The protein below binds the small molecule below.
Small molecule (SMILES): O=C(O)C[C@H]1NC(=O)NC1=O

Binding-site contacts:
Ligand atom CG contacts residue THR117 of chain 6.B at 3.7 Å.
Ligand atom O contacts residue SER77 of chain 6.B at 3.4 Å.
Ligand atom CAI contacts residue VAL148 of chain 6.B at 3.7 Å (hydrophobic).
Ligand atom OD2 contacts residue SER182 of chain 6.B at 2.6 Å (h-bond).
Ligand atom N contacts residue SER77 of chain 6.B at 3.6 Å (h-bond).
Ligand atom OD1 contacts residue GLY181 of chain 6.B at 3.4 Å (h-bond).
Ligand atom CA contacts residue SER77 of chain 6.B at 3.2 Å.
Ligand atom N contacts residue VAL148 of chain 6.B at 4.0 Å.
Ligand atom CG contacts residue GLY181 of chain 6.B at 3.6 Å.
Ligand atom OD1 contacts residue VAL148 of chain 6.B at 3.6 Å.
Ligand atom OAB contacts residue SER44 of chain 6.B at 3.8 Å.
Ligand atom OAB contacts residue ASN10 of chain 6.B at 3.0 Å (h-bond).
Ligand atom O contacts residue SER182 of chain 6.B at 3.6 Å.
Ligand atom OAB contacts residue VAL148 of chain 6.B at 3.4 Å.
Ligand atom OD1 contacts residue THR116 of chain 6.B at 3.5 Å (h-bond).
Ligand atom N contacts residue ILE45 of chain 6.B at 2.8 Å (h-bond).
Ligand atom CG contacts residue VAL148 of chain 6.B at 3.6 Å (hydrophobic).
Ligand atom CAI contacts residue ASN10 of chain 6.B at 3.9 Å.
Ligand atom NAF contacts residue SER77 of chain 6.B at 3.4 Å (h-bond).
Ligand atom C contacts residue GLY183 of chain 6.B at 3.9 Å.
Ligand atom OAB contacts residue ILE45 of chain 6.B at 2.9 Å (h-bond).
Ligand atom CA contacts residue ILE45 of chain 6.B at 3.9 Å (hydrophobic).
Ligand atom O contacts residue ALA76 of chain 6.B at 4.2 Å.
Ligand atom CG contacts residue SER182 of chain 6.B at 3.3 Å.
Ligand atom OD1 contacts residue SER182 of chain 6.B at 3.5 Å.
Ligand atom C contacts residue SER77 of chain 6.B at 3.1 Å.
Ligand atom OD1 contacts residue THR117 of chain 6.B at 2.6 Å (h-bond).
Ligand atom CB contacts residue ILE45 of chain 6.B at 4.3 Å (hydrophobic).
Ligand atom O contacts residue PHE78 of chain 6.B at 2.8 Å (h-bond).
Ligand atom NAF contacts residue MET15 of chain 6.B at 4.2 Å.
Ligand atom CA contacts residue PHE78 of chain 6.B at 3.6 Å (hydrophobic).
Ligand atom CB contacts residue GLY181 of chain 6.B at 3.6 Å.
Ligand atom OD2 contacts residue VAL148 of chain 6.B at 3.3 Å.
Ligand atom C contacts residue PHE78 of chain 6.B at 3.5 Å (hydrophobic).
Ligand atom CAI contacts residue ILE45 of chain 6.B at 3.7 Å (hydrophobic).
Ligand atom NAF contacts residue ASN10 of chain 6.B at 4.0 Å.
Ligand atom OD2 contacts residue THR117 of chain 6.B at 4.0 Å.
Ligand atom CAI contacts residue SER77 of chain 6.B at 3.6 Å.
Ligand atom O contacts residue GLY183 of chain 6.B at 3.0 Å (h-bond).
Ligand atom CB contacts residue PHE78 of chain 6.B at 3.8 Å (hydrophobic).

Sequence of chain 6.B:
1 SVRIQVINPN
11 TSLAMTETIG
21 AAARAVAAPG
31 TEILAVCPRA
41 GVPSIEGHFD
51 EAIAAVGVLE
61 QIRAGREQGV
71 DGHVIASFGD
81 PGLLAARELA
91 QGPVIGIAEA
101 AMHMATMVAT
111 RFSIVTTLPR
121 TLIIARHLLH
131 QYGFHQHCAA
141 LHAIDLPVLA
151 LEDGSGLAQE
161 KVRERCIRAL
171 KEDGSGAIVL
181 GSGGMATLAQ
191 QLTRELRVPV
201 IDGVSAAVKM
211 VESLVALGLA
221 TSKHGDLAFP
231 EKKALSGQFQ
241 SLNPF